Sequence of chain 1.A:
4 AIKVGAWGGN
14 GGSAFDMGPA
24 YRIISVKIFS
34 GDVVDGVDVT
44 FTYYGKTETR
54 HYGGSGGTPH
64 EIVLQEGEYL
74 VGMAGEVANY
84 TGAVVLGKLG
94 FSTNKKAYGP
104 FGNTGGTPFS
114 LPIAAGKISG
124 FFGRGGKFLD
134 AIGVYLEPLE

The small molecule below binds the protein below.
Small molecule (SMILES): OC[C@H]1O[C@H](O)[C@@H](O)[C@@H](O)[C@@H]1O

Binding-site contacts:
Ligand atom O6 contacts residue ASP35 of chain 1.A at 3.0 Å (salt-bridge).
Ligand atom O6 contacts residue VAL36 of chain 1.A at 2.9 Å (h-bond).
Ligand atom O5 contacts residue TYR83 of chain 1.A at 4.0 Å.
Ligand atom O3 contacts residue GLY60 of chain 1.A at 2.9 Å (h-bond).
Ligand atom O2 contacts residue GLY34 of chain 1.A at 3.4 Å.
Ligand atom C5 contacts residue GLY34 of chain 1.A at 4.4 Å.
Ligand atom C1 contacts residue ASP35 of chain 1.A at 3.8 Å.
Ligand atom O1 contacts residue ASP35 of chain 1.A at 3.8 Å.
Ligand atom O4 contacts residue PHE131 of chain 1.A at 4.1 Å.
Ligand atom O3 contacts residue GLY59 of chain 1.A at 4.0 Å.
Ligand atom O4 contacts residue GLY59 of chain 1.A at 3.8 Å.
Ligand atom C4 contacts residue ASP38 of chain 1.A at 3.5 Å.
Ligand atom C3 contacts residue GLY60 of chain 1.A at 3.8 Å.
Ligand atom C1 contacts residue GLY34 of chain 1.A at 4.4 Å.
Ligand atom O2 contacts residue GLY60 of chain 1.A at 3.9 Å.
Ligand atom O6 contacts residue GLY34 of chain 1.A at 3.2 Å (h-bond).
Ligand atom C5 contacts residue ASP35 of chain 1.A at 3.9 Å.
Ligand atom C6 contacts residue TYR83 of chain 1.A at 3.9 Å (hydrophobic).
Ligand atom O4 contacts residue GLY60 of chain 1.A at 3.4 Å (h-bond).
Ligand atom C6 contacts residue ASP38 of chain 1.A at 3.5 Å.
Ligand atom C4 contacts residue GLY59 of chain 1.A at 4.4 Å.
Ligand atom O1 contacts residue TYR83 of chain 1.A at 4.2 Å.
Ligand atom C4 contacts residue GLY34 of chain 1.A at 4.5 Å.
Ligand atom O5 contacts residue ASP35 of chain 1.A at 2.9 Å (salt-bridge).
Ligand atom O2 contacts residue ASP35 of chain 1.A at 4.3 Å.
Ligand atom O6 contacts residue SER33 of chain 1.A at 4.3 Å.
Ligand atom C2 contacts residue GLY34 of chain 1.A at 4.4 Å.
Ligand atom C5 contacts residue ASP38 of chain 1.A at 4.1 Å.
Ligand atom C6 contacts residue VAL36 of chain 1.A at 3.8 Å (hydrophobic).
Ligand atom C5 contacts residue TYR83 of chain 1.A at 4.0 Å (hydrophobic).
Ligand atom O4 contacts residue ASP38 of chain 1.A at 2.6 Å (salt-bridge).
Ligand atom C4 contacts residue GLY60 of chain 1.A at 3.6 Å.
Ligand atom C6 contacts residue GLY34 of chain 1.A at 4.4 Å.
Ligand atom O6 contacts residue ASP38 of chain 1.A at 2.8 Å (salt-bridge).
Ligand atom C5 contacts residue PHE131 of chain 1.A at 4.5 Å (hydrophobic).
Ligand atom O5 contacts residue GLY34 of chain 1.A at 3.8 Å.
Ligand atom C6 contacts residue ASP35 of chain 1.A at 3.7 Å.
Ligand atom C6 contacts residue PHE131 of chain 1.A at 3.7 Å (hydrophobic).